This protein binds this small molecule.
Small molecule (SMILES): CC(=O)N[C@H]1[C@H](O[C@H]2[C@H](O)[C@@H](NC(C)=O)CO[C@@H]2CO)O[C@H](CO)[C@@H](O)[C@@H]1O

Binding-site contacts:
Ligand atom C3 contacts residue SER803 of chain 1.C at 4.5 Å.
Ligand atom C3 contacts residue ASN801 of chain 1.C at 3.9 Å.
Ligand atom C7 contacts residue ASN801 of chain 1.C at 4.1 Å.
Ligand atom C5 contacts residue ASN801 of chain 1.C at 3.6 Å.
Ligand atom C5 contacts residue GLN804 of chain 1.C at 4.4 Å.
Ligand atom C5 contacts residue SER803 of chain 1.C at 3.7 Å.
Ligand atom C1 contacts residue ASN801 of chain 1.C at 1.4 Å.
Ligand atom C1 contacts residue SER803 of chain 1.C at 3.6 Å.
Ligand atom O5 contacts residue GLN804 of chain 1.C at 3.6 Å.
Ligand atom O5 contacts residue ASN801 of chain 1.C at 2.2 Å (h-bond).
Ligand atom O5 contacts residue SER803 of chain 1.C at 3.8 Å.
Ligand atom C6 contacts residue GLN804 of chain 1.C at 4.0 Å.
Ligand atom O6 contacts residue GLN804 of chain 1.C at 3.6 Å.
Ligand atom C4 contacts residue ASN801 of chain 1.C at 4.2 Å.
Ligand atom C8 contacts residue ASN801 of chain 1.C at 4.3 Å.
Ligand atom N2 contacts residue ASN801 of chain 1.C at 3.2 Å (h-bond).
Ligand atom C2 contacts residue ASN801 of chain 1.C at 2.6 Å.

Sequence of chain 1.C:
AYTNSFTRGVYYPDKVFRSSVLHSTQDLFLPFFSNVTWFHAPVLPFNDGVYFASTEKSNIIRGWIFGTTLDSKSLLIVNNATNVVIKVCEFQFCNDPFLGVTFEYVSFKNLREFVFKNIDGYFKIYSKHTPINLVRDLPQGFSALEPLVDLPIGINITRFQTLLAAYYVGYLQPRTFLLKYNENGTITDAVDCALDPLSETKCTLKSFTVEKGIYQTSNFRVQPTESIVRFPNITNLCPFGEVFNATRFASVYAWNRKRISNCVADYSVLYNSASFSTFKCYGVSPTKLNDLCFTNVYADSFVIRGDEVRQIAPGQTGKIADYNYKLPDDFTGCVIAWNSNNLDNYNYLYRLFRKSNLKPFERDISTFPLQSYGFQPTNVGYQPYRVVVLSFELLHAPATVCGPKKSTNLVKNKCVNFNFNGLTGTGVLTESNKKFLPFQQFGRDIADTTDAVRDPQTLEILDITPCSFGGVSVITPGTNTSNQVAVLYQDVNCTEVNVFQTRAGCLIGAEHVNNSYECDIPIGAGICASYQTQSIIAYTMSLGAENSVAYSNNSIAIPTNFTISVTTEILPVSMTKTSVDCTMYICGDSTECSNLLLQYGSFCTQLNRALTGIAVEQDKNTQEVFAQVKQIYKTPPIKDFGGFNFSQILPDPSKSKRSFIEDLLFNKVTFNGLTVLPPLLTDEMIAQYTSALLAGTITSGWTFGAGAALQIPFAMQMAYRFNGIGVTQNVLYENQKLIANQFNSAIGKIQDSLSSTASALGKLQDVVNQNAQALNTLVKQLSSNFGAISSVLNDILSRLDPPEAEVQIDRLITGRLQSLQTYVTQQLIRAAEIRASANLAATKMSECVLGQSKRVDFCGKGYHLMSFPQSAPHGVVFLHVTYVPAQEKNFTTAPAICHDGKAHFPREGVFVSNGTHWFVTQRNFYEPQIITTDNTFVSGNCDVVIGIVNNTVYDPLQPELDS